A small-molecule ligand and the protein it binds are described below.
Small molecule (SMILES): CC(=O)N[C@@H](Cc1cc(F)cc(F)c1)[C@H](O)CN[C@@]1(c2cccc(C(C)(C)C)c2)CCc2[nH]ncc2C1

Binding-site contacts:
Ligand atom F34 contacts residue TRP121 of chain 1.B at 3.4 Å.
Ligand atom C19 contacts residue ASP38 of chain 1.B at 3.5 Å.
Ligand atom C26 contacts residue ASP38 of chain 1.B at 3.4 Å.
Ligand atom C1 contacts residue TYR204 of chain 1.B at 3.6 Å (hydrophobic).
Ligand atom C6 contacts residue ASP234 of chain 1.B at 3.5 Å.
Ligand atom C1 contacts residue GLY40 of chain 1.B at 3.5 Å.
Ligand atom C32 contacts residue TYR77 of chain 1.B at 3.6 Å (hydrophobic).
Ligand atom C23 contacts residue GOL1 of chain 1.J at 3.4 Å.
Ligand atom O24 contacts residue TYR77 of chain 1.B at 3.3 Å.
Ligand atom C14 contacts residue VAL75 of chain 1.B at 3.7 Å (hydrophobic).
Ligand atom C35 contacts residue VAL338 of chain 1.B at 3.7 Å (hydrophobic).
Ligand atom C2 contacts residue ILE232 of chain 1.B at 3.6 Å (hydrophobic).
Ligand atom N37 contacts residue LYS230 of chain 1.B at 2.9 Å (salt-bridge).
Ligand atom C20 contacts residue TYR77 of chain 1.B at 3.6 Å (hydrophobic).
Ligand atom N37 contacts residue THR335 of chain 1.B at 3.0 Å (h-bond).
Ligand atom C18 contacts residue THR237 of chain 1.B at 3.7 Å.
Ligand atom C28 contacts residue GLY236 of chain 1.B at 3.6 Å.
Ligand atom N36 contacts residue THR335 of chain 1.B at 2.9 Å (h-bond).
Ligand atom O24 contacts residue SER41 of chain 1.B at 3.7 Å.
Ligand atom C18 contacts residue ASP234 of chain 1.B at 3.3 Å.
Ligand atom F33 contacts residue GLY80 of chain 1.B at 3.6 Å.
Ligand atom C1 contacts residue ASP234 of chain 1.B at 3.6 Å.
Ligand atom C1 contacts residue ILE232 of chain 1.B at 3.6 Å (hydrophobic).
Ligand atom C5 contacts residue ASP234 of chain 1.B at 3.5 Å.
Ligand atom N21 contacts residue GLY236 of chain 1.B at 3.1 Å (h-bond).
Ligand atom O25 contacts residue THR78 of chain 1.B at 3.2 Å (h-bond).
Ligand atom F34 contacts residue LEU36 of chain 1.B at 3.5 Å.
Ligand atom O25 contacts residue TYR77 of chain 1.B at 3.3 Å.
Ligand atom N17 contacts residue ASP234 of chain 1.B at 2.8 Å (salt-bridge).
Ligand atom C14 contacts residue TYR77 of chain 1.B at 3.6 Å (hydrophobic).
Ligand atom O24 contacts residue GLY40 of chain 1.B at 3.5 Å (h-bond).
Ligand atom N17 contacts residue GLY40 of chain 1.B at 3.3 Å (h-bond).
Ligand atom C2 contacts residue TYR204 of chain 1.B at 3.2 Å (hydrophobic).
Ligand atom C23 contacts residue SO41 of chain 1.I at 3.4 Å.
Ligand atom C14 contacts residue SER41 of chain 1.B at 3.7 Å.
Ligand atom C10 contacts residue PRO76 of chain 1.B at 3.3 Å (hydrophobic).
Ligand atom F34 contacts residue GOL1 of chain 1.J at 3.3 Å.
Ligand atom C12 contacts residue GLY40 of chain 1.B at 3.4 Å.
Ligand atom F33 contacts residue PHE114 of chain 1.B at 3.3 Å.
Ligand atom O24 contacts residue ASP38 of chain 1.B at 2.6 Å (salt-bridge).

Sequence of chain 1.B:
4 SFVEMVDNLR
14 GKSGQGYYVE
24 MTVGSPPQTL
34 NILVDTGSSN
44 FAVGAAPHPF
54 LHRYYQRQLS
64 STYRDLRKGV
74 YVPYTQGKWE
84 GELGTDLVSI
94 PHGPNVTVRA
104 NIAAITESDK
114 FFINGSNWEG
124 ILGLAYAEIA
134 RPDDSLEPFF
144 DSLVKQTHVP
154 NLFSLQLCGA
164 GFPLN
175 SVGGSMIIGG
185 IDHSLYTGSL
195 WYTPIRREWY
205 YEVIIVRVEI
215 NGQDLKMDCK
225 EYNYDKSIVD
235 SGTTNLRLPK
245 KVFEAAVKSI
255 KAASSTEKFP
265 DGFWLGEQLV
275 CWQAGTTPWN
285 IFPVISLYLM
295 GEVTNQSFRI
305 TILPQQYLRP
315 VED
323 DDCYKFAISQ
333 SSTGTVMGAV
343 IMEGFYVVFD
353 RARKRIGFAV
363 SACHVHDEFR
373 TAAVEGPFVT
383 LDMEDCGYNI